A small-molecule ligand and the protein it binds are described below.
Small molecule (SMILES): Nc1nc2ncc(CO[P](=O)(O)OP(=O)(O)O)nc2c(=O)[nH]1

Binding-site contacts:
Ligand atom O4P contacts residue HIS270 of chain 1.B at 3.4 Å (h-bond).
Ligand atom O5P contacts residue VAL34 of chain 1.B at 2.9 Å.
Ligand atom N1 contacts residue LYS233 of chain 1.B at 3.1 Å (salt-bridge).
Ligand atom N6 contacts residue LEU227 of chain 1.B at 3.6 Å.
Ligand atom N1 contacts residue ARG268 of chain 1.B at 3.6 Å (salt-bridge).
Ligand atom N6 contacts residue VAL150 of chain 1.B at 3.7 Å.
Ligand atom N6 contacts residue ASN128 of chain 1.B at 2.7 Å (h-bond).
Ligand atom O8 contacts residue LYS233 of chain 1.B at 2.6 Å (salt-bridge).
Ligand atom P2 contacts residue HIS270 of chain 1.B at 3.7 Å.
Ligand atom C3 contacts residue ASP109 of chain 1.B at 3.7 Å.
Ligand atom C11 contacts residue PHE202 of chain 1.B at 3.7 Å (hydrophobic).
Ligand atom N5 contacts residue ARG268 of chain 1.B at 3.7 Å.
Ligand atom C8 contacts residue MET152 of chain 1.B at 3.6 Å (hydrophobic).
Ligand atom N6 contacts residue ASP197 of chain 1.B at 3.0 Å (salt-bridge).
Ligand atom N4 contacts residue ASP109 of chain 1.B at 3.0 Å (salt-bridge).
Ligand atom C6 contacts residue ASP197 of chain 1.B at 3.2 Å.
Ligand atom C6 contacts residue ASN128 of chain 1.B at 3.5 Å.
Ligand atom O4P contacts residue ASN36 of chain 1.B at 3.5 Å.
Ligand atom C3 contacts residue THR76 of chain 1.B at 3.4 Å.
Ligand atom O5P contacts residue ARG268 of chain 1.B at 2.7 Å (salt-bridge).
Ligand atom C8 contacts residue LYS233 of chain 1.B at 3.6 Å.
Ligand atom C3 contacts residue ARG268 of chain 1.B at 3.5 Å.
Ligand atom O3P contacts residue HIS270 of chain 1.B at 3.5 Å.
Ligand atom N7 contacts residue ASP197 of chain 1.B at 2.6 Å (salt-bridge).
Ligand atom N7 contacts residue MET152 of chain 1.B at 3.4 Å (h-bond).
Ligand atom O4 contacts residue ARG268 of chain 1.B at 3.5 Å (salt-bridge).
Ligand atom N1 contacts residue PHE202 of chain 1.B at 3.3 Å.
Ligand atom C6 contacts residue MET152 of chain 1.B at 3.6 Å (hydrophobic).
Ligand atom O6P contacts residue ARG268 of chain 1.B at 3.1 Å (salt-bridge).
Ligand atom C11 contacts residue THR76 of chain 1.B at 3.7 Å.
Ligand atom N5 contacts residue ASN128 of chain 1.B at 3.1 Å (h-bond).
Ligand atom C2 contacts residue PHE202 of chain 1.B at 3.5 Å (hydrophobic).
Ligand atom C11 contacts residue LYS233 of chain 1.B at 3.7 Å.
Ligand atom P2 contacts residue ARG268 of chain 1.B at 3.5 Å.
Ligand atom C2 contacts residue ARG268 of chain 1.B at 3.5 Å.
Ligand atom O4P contacts residue VAL34 of chain 1.B at 3.7 Å.
Ligand atom N4 contacts residue ARG268 of chain 1.B at 3.4 Å.
Ligand atom C10 contacts residue ARG268 of chain 1.B at 3.5 Å.
Ligand atom O5P contacts residue HIS270 of chain 1.B at 3.1 Å.
Ligand atom O8 contacts residue GLY229 of chain 1.B at 3.5 Å (h-bond).

Sequence of chain 1.B:
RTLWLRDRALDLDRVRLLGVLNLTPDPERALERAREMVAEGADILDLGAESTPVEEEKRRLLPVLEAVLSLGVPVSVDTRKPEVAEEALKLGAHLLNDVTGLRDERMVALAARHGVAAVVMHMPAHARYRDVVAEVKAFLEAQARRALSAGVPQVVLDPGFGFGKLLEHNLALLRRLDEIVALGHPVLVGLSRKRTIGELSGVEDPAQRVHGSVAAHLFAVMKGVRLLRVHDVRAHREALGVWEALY